The protein below binds the small molecule below.
Small molecule (SMILES): CC(C)C[C@H](NC(=O)[C@H](C)NC(=O)CNC(=O)[C@@H](N)Cc1ccccc1)C(=O)N[C@@H](CC(C)C)C(=O)N[C@@H](C)C(=O)O

Sequence of chain 60.B:
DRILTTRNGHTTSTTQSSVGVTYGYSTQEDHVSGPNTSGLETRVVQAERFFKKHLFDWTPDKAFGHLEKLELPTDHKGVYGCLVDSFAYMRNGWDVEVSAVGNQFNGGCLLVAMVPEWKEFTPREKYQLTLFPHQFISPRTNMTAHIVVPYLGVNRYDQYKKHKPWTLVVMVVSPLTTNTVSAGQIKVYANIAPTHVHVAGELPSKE

Binding-site contacts:
Ligand atom C contacts residue ILE14 of chain 60.B at 3.6 Å (hydrophobic).
Ligand atom C contacts residue THR16 of chain 60.B at 4.2 Å.
Ligand atom CD1 contacts residue ASP12 of chain 60.B at 3.8 Å.
Ligand atom CA contacts residue ILE14 of chain 60.B at 3.3 Å (hydrophobic).
Ligand atom CB contacts residue THR16 of chain 60.B at 4.2 Å.
Ligand atom CB contacts residue ARG18 of chain 60.B at 4.2 Å.
Ligand atom N contacts residue ASP12 of chain 60.B at 4.1 Å.
Ligand atom CG contacts residue THR17 of chain 60.B at 4.3 Å.
Ligand atom N contacts residue ILE14 of chain 60.B at 3.5 Å.
Ligand atom CD1 contacts residue THR16 of chain 60.B at 3.1 Å.
Ligand atom CA contacts residue ARG18 of chain 60.B at 3.8 Å.
Ligand atom CE1 contacts residue ASP12 of chain 60.B at 3.5 Å.
Ligand atom C contacts residue THR16 of chain 60.B at 3.7 Å.
Ligand atom O contacts residue THR16 of chain 60.B at 3.1 Å (h-bond).
Ligand atom CA contacts residue THR16 of chain 60.B at 3.6 Å.
Ligand atom CA contacts residue ASP12 of chain 60.B at 3.7 Å.
Ligand atom CB contacts residue ILE14 of chain 60.B at 4.1 Å (hydrophobic).
Ligand atom C contacts residue ARG18 of chain 60.B at 4.1 Å.
Ligand atom N contacts residue THR16 of chain 60.B at 2.9 Å (h-bond).
Ligand atom CD2 contacts residue ASP106 of chain 60.B at 4.1 Å.
Ligand atom CD1 contacts residue ILE14 of chain 60.B at 3.6 Å (hydrophobic).
Ligand atom O contacts residue ILE14 of chain 60.B at 3.5 Å (h-bond).
Ligand atom O contacts residue LEU15 of chain 60.B at 3.5 Å.
Ligand atom O contacts residue ARG18 of chain 60.B at 3.6 Å (salt-bridge).
Ligand atom CA contacts residue ILE14 of chain 60.B at 4.0 Å (hydrophobic).
Ligand atom CG contacts residue THR16 of chain 60.B at 4.0 Å.
Ligand atom CD2 contacts residue VAL32 of chain 60.B at 3.9 Å (hydrophobic).
Ligand atom C contacts residue ILE14 of chain 60.B at 3.4 Å (hydrophobic).
Ligand atom CB contacts residue THR17 of chain 60.B at 4.0 Å.
Ligand atom CG contacts residue ILE14 of chain 60.B at 4.2 Å (hydrophobic).
Ligand atom CD2 contacts residue HIS157 of chain 60.B at 3.7 Å.
Ligand atom O contacts residue ARG18 of chain 60.B at 3.0 Å (salt-bridge).
Ligand atom CB contacts residue LEU15 of chain 60.B at 4.1 Å (hydrophobic).
Ligand atom O contacts residue THR17 of chain 60.B at 3.8 Å.
Ligand atom CD1 contacts residue TYR34 of chain 60.B at 3.0 Å (hydrophobic).
Ligand atom C contacts residue ILE14 of chain 60.B at 4.2 Å (hydrophobic).
Ligand atom C contacts residue ARG18 of chain 60.B at 3.8 Å.
Ligand atom N contacts residue ILE14 of chain 60.B at 3.0 Å (h-bond).
Ligand atom CD2 contacts residue THR17 of chain 60.B at 3.7 Å.
Ligand atom O contacts residue ILE14 of chain 60.B at 3.1 Å.